Binding-site contacts:
Ligand atom C5 contacts residue ILE25 of chain 1.D at 3.6 Å (hydrophobic).
Ligand atom N3 contacts residue GLU85 of chain 1.D at 3.1 Å (salt-bridge).
Ligand atom C12 contacts residue SER19 of chain 1.D at 3.9 Å.
Ligand atom N contacts residue ILE150 of chain 1.D at 3.9 Å.
Ligand atom C3 contacts residue LYS40 of chain 1.D at 3.9 Å.
Ligand atom C20 contacts residue ALA38 of chain 1.D at 3.9 Å (hydrophobic).
Ligand atom C12 contacts residue ILE17 of chain 1.D at 3.8 Å (hydrophobic).
Ligand atom C contacts residue LYS40 of chain 1.D at 3.7 Å.
Ligand atom C2 contacts residue ALA38 of chain 1.D at 3.8 Å (hydrophobic).
Ligand atom C18 contacts residue MET84 of chain 1.D at 3.9 Å (hydrophobic).
Ligand atom C17 contacts residue LEU87 of chain 1.D at 3.8 Å (hydrophobic).
Ligand atom F contacts residue MET82 of chain 1.D at 3.4 Å.
Ligand atom C1 contacts residue ALA38 of chain 1.D at 3.7 Å (hydrophobic).
Ligand atom C2 contacts residue ILE25 of chain 1.D at 3.6 Å (hydrophobic).
Ligand atom N4 contacts residue LEU86 of chain 1.D at 3.8 Å.
Ligand atom C18 contacts residue LEU87 of chain 1.D at 3.8 Å (hydrophobic).
Ligand atom F contacts residue LYS40 of chain 1.D at 3.8 Å.
Ligand atom C8 contacts residue LEU137 of chain 1.D at 4.0 Å (hydrophobic).
Ligand atom C13 contacts residue ILE25 of chain 1.D at 4.0 Å (hydrophobic).
Ligand atom N2 contacts residue ILE25 of chain 1.D at 3.2 Å.
Ligand atom C contacts residue MET84 of chain 1.D at 3.7 Å (hydrophobic).
Ligand atom C1 contacts residue LYS40 of chain 1.D at 4.0 Å.
Ligand atom C18 contacts residue GLU85 of chain 1.D at 3.9 Å.
Ligand atom C8 contacts residue ILE150 of chain 1.D at 4.0 Å (hydrophobic).
Ligand atom C6 contacts residue ILE25 of chain 1.D at 3.5 Å (hydrophobic).
Ligand atom C12 contacts residue GLY18 of chain 1.D at 4.0 Å.
Ligand atom C17 contacts residue ALA38 of chain 1.D at 3.6 Å (hydrophobic).
Ligand atom C14 contacts residue ILE150 of chain 1.D at 4.0 Å (hydrophobic).
Ligand atom N3 contacts residue ALA38 of chain 1.D at 4.0 Å.
Ligand atom C21 contacts residue ILE25 of chain 1.D at 4.0 Å (hydrophobic).
Ligand atom F contacts residue MET84 of chain 1.D at 3.3 Å.
Ligand atom C7 contacts residue ILE25 of chain 1.D at 4.0 Å (hydrophobic).
Ligand atom C14 contacts residue ILE25 of chain 1.D at 3.9 Å (hydrophobic).
Ligand atom N4 contacts residue ALA38 of chain 1.D at 3.5 Å.
Ligand atom N4 contacts residue LEU87 of chain 1.D at 3.2 Å (h-bond).
Ligand atom C15 contacts residue LEU137 of chain 1.D at 4.0 Å (hydrophobic).
Ligand atom N3 contacts residue LEU87 of chain 1.D at 3.5 Å.
Ligand atom C16 contacts residue LEU137 of chain 1.D at 3.9 Å (hydrophobic).
Ligand atom C20 contacts residue LEU87 of chain 1.D at 4.0 Å (hydrophobic).
Ligand atom C16 contacts residue ALA38 of chain 1.D at 4.0 Å (hydrophobic).

Sequence of chain 1.D:
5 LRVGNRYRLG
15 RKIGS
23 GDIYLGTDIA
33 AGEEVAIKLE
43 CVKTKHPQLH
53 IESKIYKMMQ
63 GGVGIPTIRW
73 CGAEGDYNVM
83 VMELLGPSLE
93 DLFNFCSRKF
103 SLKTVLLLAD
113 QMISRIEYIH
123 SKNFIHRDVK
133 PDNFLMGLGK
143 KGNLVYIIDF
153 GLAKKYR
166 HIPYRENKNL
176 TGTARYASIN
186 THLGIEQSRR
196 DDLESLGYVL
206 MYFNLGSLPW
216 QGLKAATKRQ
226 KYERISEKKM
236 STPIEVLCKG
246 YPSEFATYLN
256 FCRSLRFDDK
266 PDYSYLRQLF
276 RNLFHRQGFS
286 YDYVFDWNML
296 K

This small molecule binds to this protein.
Small molecule (SMILES): Fc1ccc(-c2ncn(Cc3ccncc3)c2-c2ccnc3[nH]ccc23)cc1